This small molecule binds to this protein.
Small molecule (SMILES): CC(C)C[C@H](NC(=O)[C@H](Cc1cnc[nH]1)NC(=O)[C@H](CCCN=C(N)N)NC(=O)[C@@H]1CCCN1C(=O)[C@@H](N)CO)C(N)=O

Sequence of chain 1.A:
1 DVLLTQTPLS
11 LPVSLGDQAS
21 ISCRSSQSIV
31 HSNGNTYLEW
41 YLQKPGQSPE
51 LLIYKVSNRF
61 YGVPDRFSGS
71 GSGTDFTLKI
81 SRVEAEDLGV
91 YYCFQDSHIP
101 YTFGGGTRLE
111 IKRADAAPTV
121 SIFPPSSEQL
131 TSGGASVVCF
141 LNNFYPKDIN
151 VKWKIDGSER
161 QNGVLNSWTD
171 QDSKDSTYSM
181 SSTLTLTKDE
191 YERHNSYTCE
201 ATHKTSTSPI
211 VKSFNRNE

Sequence of chain 1.B:
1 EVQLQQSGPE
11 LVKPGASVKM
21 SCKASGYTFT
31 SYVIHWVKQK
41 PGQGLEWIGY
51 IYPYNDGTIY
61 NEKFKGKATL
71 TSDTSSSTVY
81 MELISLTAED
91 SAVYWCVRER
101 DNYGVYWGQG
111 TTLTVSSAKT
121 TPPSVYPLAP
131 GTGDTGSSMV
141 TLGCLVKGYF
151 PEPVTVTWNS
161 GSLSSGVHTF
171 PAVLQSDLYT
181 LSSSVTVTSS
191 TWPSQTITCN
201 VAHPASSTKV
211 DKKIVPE

Binding-site contacts:
Ligand atom O contacts residue TYR101 of chain 1.A at 2.7 Å (h-bond).
Ligand atom CE1 contacts residue TYR37 of chain 1.A at 3.6 Å (hydrophobic).
Ligand atom CB contacts residue TYR41 of chain 1.A at 3.5 Å (hydrophobic).
Ligand atom O contacts residue GLU99 of chain 1.B at 3.6 Å.
Ligand atom CG contacts residue ASP96 of chain 1.A at 3.2 Å.
Ligand atom O contacts residue HIS35 of chain 1.B at 2.7 Å (h-bond).
Ligand atom CZ contacts residue GLU99 of chain 1.B at 3.5 Å.
Ligand atom N contacts residue TYR101 of chain 1.A at 3.5 Å (h-bond).
Ligand atom O contacts residue VAL105 of chain 1.B at 3.6 Å.
Ligand atom N contacts residue VAL105 of chain 1.B at 3.4 Å.
Ligand atom CA contacts residue ASP96 of chain 1.A at 3.5 Å.
Ligand atom O contacts residue HIS35 of chain 1.B at 3.5 Å.
Ligand atom O contacts residue ARG98 of chain 1.B at 3.0 Å (salt-bridge).
Ligand atom CA contacts residue HIS35 of chain 1.B at 3.5 Å.
Ligand atom N contacts residue HIS35 of chain 1.B at 3.7 Å.
Ligand atom CE1 contacts residue PO41 of chain 1.G at 3.6 Å.
Ligand atom NE2 contacts residue PO41 of chain 1.G at 2.8 Å (h-bond).
Ligand atom CD contacts residue TYR37 of chain 1.A at 3.5 Å (hydrophobic).
Ligand atom O contacts residue GLU99 of chain 1.B at 3.5 Å.
Ligand atom CB contacts residue ARG100 of chain 1.B at 3.6 Å.
Ligand atom CB contacts residue ASP96 of chain 1.A at 3.4 Å.
Ligand atom CG contacts residue ASP96 of chain 1.A at 3.7 Å.
Ligand atom CD2 contacts residue ARG100 of chain 1.B at 3.6 Å.
Ligand atom O contacts residue VAL97 of chain 1.B at 3.5 Å.
Ligand atom CD1 contacts residue TYR41 of chain 1.A at 3.5 Å (hydrophobic).
Ligand atom N contacts residue ARG100 of chain 1.B at 3.0 Å (salt-bridge).
Ligand atom CG contacts residue TYR50 of chain 1.B at 3.4 Å (hydrophobic).
Ligand atom OG contacts residue PO41 of chain 1.G at 2.8 Å (h-bond).
Ligand atom CG contacts residue PHE94 of chain 1.A at 3.6 Å (hydrophobic).
Ligand atom CD2 contacts residue HIS35 of chain 1.B at 3.8 Å.
Ligand atom O contacts residue HIS35 of chain 1.B at 3.4 Å.
Ligand atom NH1 contacts residue GLU99 of chain 1.B at 2.9 Å (salt-bridge).
Ligand atom CE1 contacts residue ASP96 of chain 1.A at 3.6 Å.
Ligand atom C contacts residue HIS35 of chain 1.B at 3.4 Å.
Ligand atom ND1 contacts residue ASP96 of chain 1.A at 2.7 Å (salt-bridge).
Ligand atom C contacts residue TYR101 of chain 1.A at 3.6 Å (hydrophobic).
Ligand atom NE contacts residue GLU99 of chain 1.B at 2.8 Å (salt-bridge).
Ligand atom CD2 contacts residue PO41 of chain 1.G at 3.8 Å.
Ligand atom CZ contacts residue VAL33 of chain 1.B at 3.7 Å (hydrophobic).
Ligand atom NH1 contacts residue SER31 of chain 1.B at 3.7 Å.